This small molecule binds to this protein.
Small molecule (SMILES): CCOC(=O)[C@@H](C)c1cccc(C(=O)c2ccccc2)c1

Binding-site contacts:
Ligand atom CAB contacts residue GLY272 of chain 1.B at 4.0 Å.
Ligand atom OAC contacts residue PHE137 of chain 1.B at 3.1 Å.
Ligand atom CAP contacts residue GOL1 of chain 1.E at 4.0 Å.
Ligand atom CAU contacts residue TYR135 of chain 1.B at 3.9 Å (hydrophobic).
Ligand atom OAD contacts residue ARG237 of chain 1.B at 3.3 Å.
Ligand atom CAT contacts residue PHE137 of chain 1.B at 3.7 Å (hydrophobic).
Ligand atom CAN contacts residue TYR69 of chain 1.B at 3.3 Å (hydrophobic).
Ligand atom CAU contacts residue PHE137 of chain 1.B at 3.3 Å (hydrophobic).
Ligand atom OAC contacts residue TYR135 of chain 1.B at 4.1 Å.
Ligand atom CAS contacts residue TYR69 of chain 1.B at 4.1 Å (hydrophobic).
Ligand atom CAP contacts residue PHE137 of chain 1.B at 3.6 Å (hydrophobic).
Ligand atom CAM contacts residue VAL360 of chain 1.B at 4.1 Å (hydrophobic).
Ligand atom CAH contacts residue TYR69 of chain 1.B at 3.6 Å (hydrophobic).
Ligand atom CAK contacts residue ILE153 of chain 1.B at 3.9 Å (hydrophobic).
Ligand atom CAL contacts residue ILE153 of chain 1.B at 3.6 Å (hydrophobic).
Ligand atom CAH contacts residue HIS273 of chain 1.B at 4.0 Å.
Ligand atom CAN contacts residue GOL1 of chain 1.E at 3.5 Å.
Ligand atom CAA contacts residue SER70 of chain 1.B at 2.9 Å.
Ligand atom CAA contacts residue TYR69 of chain 1.B at 3.6 Å (hydrophobic).
Ligand atom CAN contacts residue VAL360 of chain 1.B at 3.7 Å (hydrophobic).
Ligand atom CAI contacts residue PHE137 of chain 1.B at 3.8 Å (hydrophobic).
Ligand atom OAO contacts residue VAL360 of chain 1.B at 3.2 Å.
Ligand atom CAM contacts residue PHE137 of chain 1.B at 3.8 Å (hydrophobic).
Ligand atom CAL contacts residue TYR69 of chain 1.B at 4.1 Å (hydrophobic).
Ligand atom CAP contacts residue SER70 of chain 1.B at 3.8 Å.
Ligand atom CAB contacts residue TYR135 of chain 1.B at 3.2 Å (hydrophobic).
Ligand atom CAH contacts residue ILE153 of chain 1.B at 3.3 Å (hydrophobic).
Ligand atom OAO contacts residue SER70 of chain 1.B at 3.8 Å.
Ligand atom OAO contacts residue GOL1 of chain 1.E at 4.1 Å.
Ligand atom CAL contacts residue HIS273 of chain 1.B at 3.8 Å.
Ligand atom CAN contacts residue SER70 of chain 1.B at 2.7 Å.
Ligand atom CAK contacts residue TYR69 of chain 1.B at 3.6 Å (hydrophobic).
Ligand atom CAA contacts residue VAL360 of chain 1.B at 2.8 Å (hydrophobic).
Ligand atom CAB contacts residue HIS273 of chain 1.B at 3.3 Å.
Ligand atom OAC contacts residue SER70 of chain 1.B at 3.5 Å (h-bond).
Ligand atom OAC contacts residue GOL1 of chain 1.E at 3.2 Å (h-bond).
Ligand atom OAO contacts residue TYR69 of chain 1.B at 3.8 Å.
Ligand atom CAA contacts residue GLY359 of chain 1.B at 3.5 Å.
Ligand atom CAF contacts residue PHE137 of chain 1.B at 3.9 Å (hydrophobic).
Ligand atom CAA contacts residue GOL1 of chain 1.E at 2.7 Å.

Sequence of chain 1.B:
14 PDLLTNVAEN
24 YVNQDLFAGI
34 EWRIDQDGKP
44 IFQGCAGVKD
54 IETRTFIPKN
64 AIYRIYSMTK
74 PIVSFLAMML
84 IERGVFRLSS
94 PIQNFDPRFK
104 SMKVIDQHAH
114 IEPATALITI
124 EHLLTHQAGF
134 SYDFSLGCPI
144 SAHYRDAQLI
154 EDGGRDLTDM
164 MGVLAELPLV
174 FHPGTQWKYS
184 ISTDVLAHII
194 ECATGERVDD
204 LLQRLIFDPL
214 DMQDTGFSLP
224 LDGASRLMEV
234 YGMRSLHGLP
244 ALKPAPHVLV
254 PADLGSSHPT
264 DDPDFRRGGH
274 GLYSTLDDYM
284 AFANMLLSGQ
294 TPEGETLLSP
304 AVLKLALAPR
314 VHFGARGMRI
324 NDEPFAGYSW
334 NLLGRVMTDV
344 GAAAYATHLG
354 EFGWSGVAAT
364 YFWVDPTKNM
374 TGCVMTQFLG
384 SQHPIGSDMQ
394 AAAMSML